Sequence of chain 1.B:
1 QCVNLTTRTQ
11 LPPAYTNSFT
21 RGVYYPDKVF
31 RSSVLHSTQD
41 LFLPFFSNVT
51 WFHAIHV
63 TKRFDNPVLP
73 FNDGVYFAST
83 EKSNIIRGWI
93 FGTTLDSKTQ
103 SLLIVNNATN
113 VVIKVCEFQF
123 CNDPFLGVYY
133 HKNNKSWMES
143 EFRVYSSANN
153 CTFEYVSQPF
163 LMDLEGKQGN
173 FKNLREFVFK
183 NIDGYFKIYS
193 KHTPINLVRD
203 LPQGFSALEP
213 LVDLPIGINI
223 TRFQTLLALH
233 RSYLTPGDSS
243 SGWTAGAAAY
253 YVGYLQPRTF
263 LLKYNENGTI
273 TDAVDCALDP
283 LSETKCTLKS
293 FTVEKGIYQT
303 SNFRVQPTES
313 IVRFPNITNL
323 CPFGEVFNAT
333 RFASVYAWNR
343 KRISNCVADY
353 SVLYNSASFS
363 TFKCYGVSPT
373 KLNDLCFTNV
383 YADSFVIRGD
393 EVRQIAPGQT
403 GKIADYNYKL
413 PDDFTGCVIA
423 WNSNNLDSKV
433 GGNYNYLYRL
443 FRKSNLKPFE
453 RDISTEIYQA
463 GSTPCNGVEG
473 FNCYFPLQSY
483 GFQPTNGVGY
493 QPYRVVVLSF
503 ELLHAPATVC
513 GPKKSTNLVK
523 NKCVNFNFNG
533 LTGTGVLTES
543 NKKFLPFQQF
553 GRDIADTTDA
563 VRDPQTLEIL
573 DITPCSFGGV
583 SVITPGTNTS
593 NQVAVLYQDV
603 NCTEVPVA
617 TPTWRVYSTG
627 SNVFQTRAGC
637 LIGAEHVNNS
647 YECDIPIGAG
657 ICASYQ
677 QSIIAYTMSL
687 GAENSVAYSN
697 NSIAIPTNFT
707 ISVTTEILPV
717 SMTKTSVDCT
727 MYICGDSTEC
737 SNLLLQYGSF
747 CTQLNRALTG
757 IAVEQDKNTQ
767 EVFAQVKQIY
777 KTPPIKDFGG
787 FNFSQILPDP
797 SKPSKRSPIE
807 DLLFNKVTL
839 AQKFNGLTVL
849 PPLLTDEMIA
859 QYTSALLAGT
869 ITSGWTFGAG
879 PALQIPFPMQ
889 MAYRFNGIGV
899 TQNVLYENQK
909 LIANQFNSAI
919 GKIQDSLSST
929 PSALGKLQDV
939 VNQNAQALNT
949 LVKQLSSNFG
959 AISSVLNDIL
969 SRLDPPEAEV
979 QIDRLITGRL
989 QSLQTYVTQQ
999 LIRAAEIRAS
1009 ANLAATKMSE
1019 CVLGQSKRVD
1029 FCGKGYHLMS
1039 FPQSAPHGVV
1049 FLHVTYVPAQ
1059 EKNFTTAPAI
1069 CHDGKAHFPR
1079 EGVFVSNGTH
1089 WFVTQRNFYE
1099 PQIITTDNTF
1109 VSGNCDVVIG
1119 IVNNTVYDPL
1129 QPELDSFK

Binding-site contacts:
Ligand atom C6 contacts residue THR605 of chain 1.B at 4.4 Å.
Ligand atom C1 contacts residue ASN603 of chain 1.B at 1.4 Å.
Ligand atom C4 contacts residue ASN603 of chain 1.B at 4.2 Å.
Ligand atom C1 contacts residue THR605 of chain 1.B at 4.1 Å.
Ligand atom O5 contacts residue THR605 of chain 1.B at 3.6 Å.
Ligand atom C7 contacts residue ASN603 of chain 1.B at 3.8 Å.
Ligand atom C3 contacts residue ASN603 of chain 1.B at 3.8 Å.
Ligand atom O5 contacts residue ASN603 of chain 1.B at 2.4 Å (h-bond).
Ligand atom C5 contacts residue ASN603 of chain 1.B at 3.7 Å.
Ligand atom N2 contacts residue ASN603 of chain 1.B at 2.9 Å (h-bond).
Ligand atom C5 contacts residue THR605 of chain 1.B at 4.3 Å.
Ligand atom C2 contacts residue ASN603 of chain 1.B at 2.5 Å.
Ligand atom O7 contacts residue ASN603 of chain 1.B at 4.3 Å.

This small molecule binds to this protein.
Small molecule (SMILES): CC(=O)N[C@@H]1[C@@H](O)[C@H](O)[C@@H](CO)O[C@H]1O